Sequence of chain 14.A:
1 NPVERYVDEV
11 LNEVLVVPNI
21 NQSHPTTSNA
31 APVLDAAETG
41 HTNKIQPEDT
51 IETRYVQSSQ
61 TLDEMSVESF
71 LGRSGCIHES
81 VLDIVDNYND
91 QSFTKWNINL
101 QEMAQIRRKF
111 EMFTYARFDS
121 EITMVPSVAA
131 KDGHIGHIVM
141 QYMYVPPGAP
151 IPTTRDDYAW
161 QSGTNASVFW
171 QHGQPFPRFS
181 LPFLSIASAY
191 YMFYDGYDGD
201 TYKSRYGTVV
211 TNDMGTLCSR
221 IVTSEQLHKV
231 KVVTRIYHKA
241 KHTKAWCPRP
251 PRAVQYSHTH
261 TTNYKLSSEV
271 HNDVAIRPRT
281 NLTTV

Binding-site contacts:
Ligand atom C5 contacts residue LEU100 of chain 14.A at 4.0 Å (hydrophobic).
Ligand atom N5A contacts residue LEU217 of chain 14.A at 3.7 Å.
Ligand atom C4 contacts residue LEU100 of chain 14.A at 3.8 Å (hydrophobic).
Ligand atom CM3 contacts residue TYR190 of chain 14.A at 3.8 Å (hydrophobic).
Ligand atom CM2 contacts residue ILE122 of chain 14.A at 3.9 Å (hydrophobic).
Ligand atom CM4 contacts residue VAL168 of chain 14.A at 3.9 Å (hydrophobic).
Ligand atom C1B contacts residue LEU181 of chain 14.A at 3.9 Å (hydrophobic).
Ligand atom C1C contacts residue MET214 of chain 14.A at 3.4 Å (hydrophobic).
Ligand atom N1A contacts residue MET124 of chain 14.A at 3.9 Å.
Ligand atom N1A contacts residue PHE179 of chain 14.A at 3.2 Å.
Ligand atom CM4 contacts residue ALA166 of chain 14.A at 3.1 Å (hydrophobic).
Ligand atom C4 contacts residue MET214 of chain 14.A at 4.0 Å (hydrophobic).
Ligand atom N5A contacts residue PHE179 of chain 14.A at 3.2 Å.
Ligand atom CM4 contacts residue TYR144 of chain 14.A at 3.8 Å (hydrophobic).
Ligand atom C5B contacts residue LEU181 of chain 14.A at 3.6 Å (hydrophobic).
Ligand atom N2A contacts residue PHE179 of chain 14.A at 3.3 Å.
Ligand atom CM6 contacts residue TYR144 of chain 14.A at 3.7 Å (hydrophobic).
Ligand atom C4A contacts residue PHE179 of chain 14.A at 3.5 Å (hydrophobic).
Ligand atom N3A contacts residue TYR144 of chain 14.A at 3.2 Å.
Ligand atom C3C contacts residue LEU181 of chain 14.A at 4.0 Å (hydrophobic).
Ligand atom C5 contacts residue MET214 of chain 14.A at 3.7 Å (hydrophobic).
Ligand atom CM6 contacts residue LEU184 of chain 14.A at 3.6 Å (hydrophobic).
Ligand atom O1 contacts residue MET214 of chain 14.A at 3.2 Å.
Ligand atom C6B contacts residue ILE98 of chain 14.A at 3.8 Å (hydrophobic).
Ligand atom C5B contacts residue TYR144 of chain 14.A at 3.7 Å (hydrophobic).
Ligand atom CM6 contacts residue LEU181 of chain 14.A at 3.8 Å (hydrophobic).
Ligand atom C4 contacts residue TYR190 of chain 14.A at 3.8 Å (hydrophobic).
Ligand atom CM4 contacts residue TYR142 of chain 14.A at 3.9 Å (hydrophobic).
Ligand atom CM2 contacts residue ILE77 of chain 14.A at 3.9 Å (hydrophobic).
Ligand atom C6B contacts residue LEU181 of chain 14.A at 3.5 Å (hydrophobic).
Ligand atom C4A contacts residue TYR144 of chain 14.A at 3.5 Å (hydrophobic).
Ligand atom N3A contacts residue PHE179 of chain 14.A at 3.6 Å.
Ligand atom C1B contacts residue ILE98 of chain 14.A at 3.6 Å (hydrophobic).
Ligand atom N2 contacts residue MET214 of chain 14.A at 3.7 Å.
Ligand atom O1 contacts residue LEU100 of chain 14.A at 3.8 Å.
Ligand atom O1B contacts residue ILE98 of chain 14.A at 3.1 Å.
Ligand atom N2A contacts residue TYR144 of chain 14.A at 4.0 Å.
Ligand atom C3 contacts residue LEU100 of chain 14.A at 3.7 Å (hydrophobic).
Ligand atom N2 contacts residue LEU100 of chain 14.A at 3.8 Å.
Ligand atom N1A contacts residue LEU217 of chain 14.A at 3.4 Å.

The small molecule below binds the protein below.
Small molecule (SMILES): Cc1cc(CCCOc2c(C)cc(-n3nnc(C)n3)cc2C)on1